Binding-site contacts:
Ligand atom O5 contacts residue ARG135 of chain 49.B at 3.2 Å.
Ligand atom C4 contacts residue LYS193 of chain 49.A at 3.4 Å.
Ligand atom C3 contacts residue ARG56 of chain 48.C at 3.9 Å.
Ligand atom O6 contacts residue ARG135 of chain 49.B at 3.6 Å.
Ligand atom O2S contacts residue ARG56 of chain 48.C at 4.1 Å.
Ligand atom O6S contacts residue LYS193 of chain 49.A at 3.4 Å.
Ligand atom O2S contacts residue ASP58 of chain 48.C at 2.3 Å (salt-bridge).
Ligand atom O6 contacts residue LYS193 of chain 49.A at 3.5 Å.
Ligand atom O3 contacts residue LYS193 of chain 49.A at 2.8 Å (salt-bridge).
Ligand atom C6 contacts residue THR134 of chain 49.B at 3.5 Å.
Ligand atom C5 contacts residue ARG135 of chain 49.B at 4.1 Å.
Ligand atom S2 contacts residue ARG56 of chain 48.C at 3.4 Å (salt-bridge).
Ligand atom O6S contacts residue ASN88 of chain 48.C at 3.9 Å.
Ligand atom O1S contacts residue ASP58 of chain 48.C at 4.1 Å.
Ligand atom C2 contacts residue LYS193 of chain 49.A at 3.6 Å.
Ligand atom N2 contacts residue ARG56 of chain 48.C at 3.9 Å.
Ligand atom O4S contacts residue ARG56 of chain 48.C at 2.5 Å (salt-bridge).
Ligand atom S1 contacts residue ASP59 of chain 48.C at 3.7 Å.
Ligand atom O5S contacts residue ARG56 of chain 48.C at 3.6 Å (salt-bridge).
Ligand atom O6S contacts residue ARG135 of chain 49.B at 3.7 Å.
Ligand atom O3 contacts residue ARG56 of chain 48.C at 3.9 Å.
Ligand atom O6S contacts residue ARG56 of chain 48.C at 3.7 Å.
Ligand atom S1 contacts residue ASP58 of chain 48.C at 3.7 Å.
Ligand atom C1 contacts residue ASP133 of chain 49.B at 4.0 Å.
Ligand atom O4 contacts residue THR195 of chain 49.A at 3.7 Å.
Ligand atom C6 contacts residue ARG135 of chain 49.B at 3.8 Å.
Ligand atom O3S contacts residue THR134 of chain 49.B at 3.3 Å (h-bond).
Ligand atom O3 contacts residue ASP59 of chain 48.C at 4.0 Å.
Ligand atom O2S contacts residue ASP59 of chain 48.C at 3.2 Å.
Ligand atom O5 contacts residue LYS193 of chain 49.A at 3.6 Å.
Ligand atom C3 contacts residue LYS193 of chain 49.A at 3.6 Å.
Ligand atom C5 contacts residue THR134 of chain 49.B at 3.9 Å.
Ligand atom O5S contacts residue ASN88 of chain 48.C at 3.0 Å (h-bond).
Ligand atom O3S contacts residue LYS193 of chain 49.A at 3.1 Å (salt-bridge).
Ligand atom O6B contacts residue LYS193 of chain 49.A at 4.1 Å.
Ligand atom S2 contacts residue ASN88 of chain 48.C at 4.0 Å.
Ligand atom O1 contacts residue ASP133 of chain 49.B at 4.1 Å.
Ligand atom O5S contacts residue ARG135 of chain 49.B at 3.6 Å.
Ligand atom O1S contacts residue ASP59 of chain 48.C at 3.0 Å.
Ligand atom S2 contacts residue ARG135 of chain 49.B at 4.0 Å.

Sequence of chain 49.B:
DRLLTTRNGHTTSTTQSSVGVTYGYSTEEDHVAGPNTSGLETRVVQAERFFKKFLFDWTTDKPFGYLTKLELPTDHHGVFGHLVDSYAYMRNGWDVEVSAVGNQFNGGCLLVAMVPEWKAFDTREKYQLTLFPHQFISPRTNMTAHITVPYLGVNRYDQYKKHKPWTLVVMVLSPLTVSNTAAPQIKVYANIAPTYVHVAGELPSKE

Sequence of chain 48.C:
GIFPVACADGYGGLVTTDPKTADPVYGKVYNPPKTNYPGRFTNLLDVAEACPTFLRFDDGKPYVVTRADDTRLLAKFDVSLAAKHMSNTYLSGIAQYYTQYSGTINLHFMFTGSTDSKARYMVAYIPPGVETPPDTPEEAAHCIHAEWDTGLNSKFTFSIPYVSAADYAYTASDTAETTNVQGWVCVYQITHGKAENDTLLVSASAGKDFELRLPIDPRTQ

This protein binds this small molecule.
Small molecule (SMILES): O=C(O)[C@@H]1O[C@@H](O[C@H]2[C@H](O)[C@@H](NS(=O)(=O)O)[C@@H](O)O[C@@H]2COS(=O)(=O)O)[C@H](OS(=O)(=O)O)[C@@H](O)[C@@H]1O[C@H]1O[C@H](COS(=O)(=O)O)[C@@H](O)[C@H](O)[C@H]1NS(=O)(=O)O

Sequence of chain 49.A:
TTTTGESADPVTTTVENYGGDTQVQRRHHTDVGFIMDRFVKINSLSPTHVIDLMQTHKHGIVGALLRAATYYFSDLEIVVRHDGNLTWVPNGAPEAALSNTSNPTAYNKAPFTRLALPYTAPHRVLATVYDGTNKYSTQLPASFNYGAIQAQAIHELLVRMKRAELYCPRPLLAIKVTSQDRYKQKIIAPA